A protein and the small-molecule ligand that binds it are described below.
Small molecule (SMILES): CC(=O)N[C@H]1[C@H](O[C@H]2[C@H](O)[C@@H](NC(C)=O)CO[C@@H]2CO)O[C@H](CO[C@H]2O[C@H](CO)[C@@H](O)[C@H](O)[C@@H]2O)[C@@H](O[C@H]2O[C@H](CO)[C@@H](O)[C@H](O)[C@@H]2O)[C@@H]1O[C@@H]1O[C@H](CS(=O)(=O)O)[C@@H](O[C@@H]2O[C@H](CO)[C@@H](O)[C@H](O)[C@H]2O)[C@H](O)[C@H]1O

Sequence of chain 1.I:
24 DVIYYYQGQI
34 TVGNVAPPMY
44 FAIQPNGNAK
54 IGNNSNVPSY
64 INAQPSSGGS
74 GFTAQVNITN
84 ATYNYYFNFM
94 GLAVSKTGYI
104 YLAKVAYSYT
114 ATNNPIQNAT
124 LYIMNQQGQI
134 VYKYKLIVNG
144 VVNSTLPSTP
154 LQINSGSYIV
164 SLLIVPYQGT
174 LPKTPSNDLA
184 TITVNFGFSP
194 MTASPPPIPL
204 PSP

Binding-site contacts:
Ligand atom C2 contacts residue ASN146 of chain 1.I at 2.5 Å.
Ligand atom C5 contacts residue ASN146 of chain 1.I at 3.4 Å.
Ligand atom O7 contacts residue ASN146 of chain 1.I at 3.5 Å (h-bond).
Ligand atom O3S6 contacts residue LYS136 of chain 1.I at 3.7 Å.
Ligand atom O5 contacts residue ASN146 of chain 1.I at 2.1 Å (h-bond).
Ligand atom C3 contacts residue THR148 of chain 1.I at 3.8 Å.
Ligand atom C8 contacts residue SER147 of chain 1.I at 3.6 Å.
Ligand atom O5 contacts residue LYS138 of chain 1.I at 3.9 Å.
Ligand atom C7 contacts residue ASN146 of chain 1.I at 3.2 Å.
Ligand atom O2 contacts residue LEU154 of chain 1.I at 3.7 Å.
Ligand atom O1S6 contacts residue TYR135 of chain 1.I at 3.5 Å.
Ligand atom C2 contacts residue VAL134 of chain 1.I at 3.4 Å (hydrophobic).
Ligand atom N2 contacts residue ASN146 of chain 1.I at 3.0 Å (h-bond).
Ligand atom C8 contacts residue TYR137 of chain 1.I at 3.8 Å (hydrophobic).
Ligand atom O6 contacts residue LEU105 of chain 1.I at 3.7 Å.
Ligand atom S6 contacts residue LYS136 of chain 1.I at 3.8 Å.
Ligand atom O6 contacts residue TYR137 of chain 1.I at 3.2 Å.
Ligand atom O7 contacts residue LEU154 of chain 1.I at 3.8 Å.
Ligand atom C1 contacts residue THR148 of chain 1.I at 3.7 Å.
Ligand atom C3 contacts residue LEU154 of chain 1.I at 3.8 Å (hydrophobic).
Ligand atom C6 contacts residue TYR137 of chain 1.I at 3.9 Å (hydrophobic).
Ligand atom C3 contacts residue ASN146 of chain 1.I at 3.7 Å.
Ligand atom O6 contacts residue LYS138 of chain 1.I at 3.6 Å (salt-bridge).
Ligand atom C8 contacts residue LYS136 of chain 1.I at 3.5 Å.
Ligand atom N2 contacts residue THR148 of chain 1.I at 3.4 Å (h-bond).
Ligand atom O2 contacts residue ILE133 of chain 1.I at 3.8 Å.
Ligand atom C6 contacts residue LYS138 of chain 1.I at 3.7 Å.
Ligand atom C2 contacts residue THR148 of chain 1.I at 3.9 Å.
Ligand atom C8 contacts residue ASN146 of chain 1.I at 3.7 Å.
Ligand atom C6 contacts residue LYS136 of chain 1.I at 3.6 Å.
Ligand atom O2 contacts residue VAL134 of chain 1.I at 3.2 Å (h-bond).
Ligand atom C8 contacts residue LEU154 of chain 1.I at 3.8 Å (hydrophobic).
Ligand atom O4 contacts residue VAL134 of chain 1.I at 3.7 Å.
Ligand atom O7 contacts residue VAL141 of chain 1.I at 3.8 Å.
Ligand atom O3 contacts residue LEU154 of chain 1.I at 3.9 Å.
Ligand atom C7 contacts residue LEU154 of chain 1.I at 3.9 Å (hydrophobic).
Ligand atom N2 contacts residue LYS136 of chain 1.I at 3.9 Å.
Ligand atom C1 contacts residue ASN146 of chain 1.I at 1.4 Å.
Ligand atom O1S6 contacts residue LYS136 of chain 1.I at 2.9 Å (salt-bridge).
Ligand atom O4 contacts residue TYR135 of chain 1.I at 3.4 Å.